The protein below binds the small molecule below.
Small molecule (SMILES): C[Se]CC[C@H](N)C(=O)O

Sequence of chain 1.B:
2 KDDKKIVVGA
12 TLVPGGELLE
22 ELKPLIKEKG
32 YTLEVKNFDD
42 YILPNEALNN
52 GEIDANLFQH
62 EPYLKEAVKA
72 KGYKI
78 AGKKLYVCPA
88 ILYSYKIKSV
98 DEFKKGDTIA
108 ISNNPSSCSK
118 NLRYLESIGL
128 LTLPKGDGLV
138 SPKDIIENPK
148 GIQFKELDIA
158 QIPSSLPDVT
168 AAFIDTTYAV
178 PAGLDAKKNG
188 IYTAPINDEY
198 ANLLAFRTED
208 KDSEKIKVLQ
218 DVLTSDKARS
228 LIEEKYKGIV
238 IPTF

Binding-site contacts:
Ligand atom C contacts residue ASN199 of chain 1.B at 3.9 Å.
Ligand atom CE contacts residue TYR42 of chain 1.B at 3.8 Å (hydrophobic).
Ligand atom O contacts residue TYR197 of chain 1.B at 4.2 Å.
Ligand atom O contacts residue ASN199 of chain 1.B at 3.0 Å (h-bond).
Ligand atom CG contacts residue ACT1 of chain 1.DA at 3.8 Å.
Ligand atom SE contacts residue TYR64 of chain 1.B at 3.6 Å.
Ligand atom CG contacts residue HIS61 of chain 1.B at 3.8 Å.
Ligand atom N contacts residue THR174 of chain 1.B at 3.4 Å (h-bond).
Ligand atom C contacts residue ACT1 of chain 1.DA at 3.3 Å.
Ligand atom CE contacts residue PHE59 of chain 1.B at 3.5 Å (hydrophobic).
Ligand atom C contacts residue HIS61 of chain 1.B at 4.3 Å.
Ligand atom N contacts residue ASN199 of chain 1.B at 3.0 Å (h-bond).
Ligand atom CG contacts residue TYR42 of chain 1.B at 4.0 Å (hydrophobic).
Ligand atom OXT contacts residue CYS85 of chain 1.B at 3.7 Å.
Ligand atom N contacts residue CYS85 of chain 1.B at 4.1 Å.
Ligand atom CB contacts residue PHE59 of chain 1.B at 3.5 Å (hydrophobic).
Ligand atom OXT contacts residue ASP172 of chain 1.B at 3.2 Å (salt-bridge).
Ligand atom C contacts residue CYS85 of chain 1.B at 4.0 Å (hydrophobic).
Ligand atom CA contacts residue PHE59 of chain 1.B at 4.4 Å (hydrophobic).
Ligand atom CE contacts residue GLN60 of chain 1.B at 3.5 Å.
Ligand atom N contacts residue TYR42 of chain 1.B at 4.2 Å.
Ligand atom SE contacts residue HIS61 of chain 1.B at 3.4 Å.
Ligand atom CB contacts residue TYR42 of chain 1.B at 4.0 Å (hydrophobic).
Ligand atom O contacts residue CYS85 of chain 1.B at 3.7 Å.
Ligand atom CG contacts residue ASP172 of chain 1.B at 3.7 Å.
Ligand atom CA contacts residue THR174 of chain 1.B at 4.4 Å.
Ligand atom O contacts residue ACT1 of chain 1.DA at 3.6 Å.
Ligand atom CB contacts residue HIS61 of chain 1.B at 4.2 Å.
Ligand atom CA contacts residue TYR42 of chain 1.B at 3.7 Å (hydrophobic).
Ligand atom N contacts residue PHE59 of chain 1.B at 4.1 Å.
Ligand atom OXT contacts residue ACT1 of chain 1.DA at 2.3 Å (h-bond).
Ligand atom CB contacts residue ASN199 of chain 1.B at 3.8 Å.
Ligand atom SE contacts residue GLN60 of chain 1.B at 3.9 Å.
Ligand atom C contacts residue ASP172 of chain 1.B at 3.8 Å.
Ligand atom CA contacts residue ASN199 of chain 1.B at 3.9 Å.
Ligand atom CB contacts residue ASP172 of chain 1.B at 4.1 Å.
Ligand atom O contacts residue HIS61 of chain 1.B at 3.8 Å.
Ligand atom CA contacts residue ASP172 of chain 1.B at 3.5 Å.
Ligand atom SE contacts residue PHE59 of chain 1.B at 4.4 Å.
Ligand atom CE contacts residue TYR64 of chain 1.B at 3.8 Å (hydrophobic).